A small-molecule ligand and the protein it binds are described below.
Small molecule (SMILES): OC[C@H]1O[C@@](CO)(O[C@H]2O[C@H](CO)[C@@H](O)[C@H](O)[C@H]2O)[C@@H](O)[C@@H]1O

Sequence of chain 1.E:
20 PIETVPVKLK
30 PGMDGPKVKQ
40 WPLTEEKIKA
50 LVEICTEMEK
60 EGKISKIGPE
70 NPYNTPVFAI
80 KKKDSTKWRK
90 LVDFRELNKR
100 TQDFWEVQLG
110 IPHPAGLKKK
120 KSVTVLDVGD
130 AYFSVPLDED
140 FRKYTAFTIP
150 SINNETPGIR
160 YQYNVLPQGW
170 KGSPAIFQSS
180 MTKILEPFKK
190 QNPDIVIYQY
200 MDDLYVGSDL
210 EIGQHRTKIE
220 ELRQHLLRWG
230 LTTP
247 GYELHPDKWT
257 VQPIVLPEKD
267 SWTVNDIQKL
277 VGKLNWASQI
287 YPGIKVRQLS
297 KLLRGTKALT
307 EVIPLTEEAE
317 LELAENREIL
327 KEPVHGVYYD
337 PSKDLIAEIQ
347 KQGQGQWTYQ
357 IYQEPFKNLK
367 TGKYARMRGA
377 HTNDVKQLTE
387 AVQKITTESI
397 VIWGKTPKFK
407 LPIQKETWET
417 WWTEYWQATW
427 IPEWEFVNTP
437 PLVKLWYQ

Binding-site contacts:
Ligand atom O1 contacts residue ARG94 of chain 1.E at 4.3 Å.
Ligand atom O5 contacts residue ARG94 of chain 1.E at 3.5 Å.
Ligand atom O3 contacts residue GLU95 of chain 1.E at 2.6 Å (salt-bridge).
Ligand atom C1 contacts residue TRP40 of chain 1.E at 4.3 Å (hydrophobic).
Ligand atom C2 contacts residue ARG94 of chain 1.E at 4.1 Å.
Ligand atom O2 contacts residue GLU95 of chain 1.E at 3.8 Å.
Ligand atom C6 contacts residue TRP430 of chain 1.E at 3.3 Å (hydrophobic).
Ligand atom C5 contacts residue ARG94 of chain 1.E at 4.3 Å.
Ligand atom C1 contacts residue ARG94 of chain 1.E at 3.8 Å.
Ligand atom O6 contacts residue GLU429 of chain 1.E at 3.3 Å (salt-bridge).
Ligand atom O6 contacts residue PRO428 of chain 1.E at 4.2 Å.
Ligand atom C6 contacts residue ARG94 of chain 1.E at 4.0 Å.
Ligand atom O3 contacts residue GLU429 of chain 1.E at 3.5 Å (salt-bridge).
Ligand atom O2 contacts residue VAL37 of chain 1.E at 4.2 Å.
Ligand atom C4 contacts residue GLU429 of chain 1.E at 3.3 Å.
Ligand atom C6 contacts residue GLU415 of chain 1.E at 4.1 Å.
Ligand atom C1 contacts residue ARG94 of chain 1.E at 4.2 Å.
Ligand atom O1 contacts residue TRP40 of chain 1.E at 4.1 Å.
Ligand atom C3 contacts residue GLU429 of chain 1.E at 4.1 Å.
Ligand atom C5 contacts residue GLU415 of chain 1.E at 3.2 Å.
Ligand atom O6 contacts residue ARG94 of chain 1.E at 3.0 Å (salt-bridge).
Ligand atom C5 contacts residue LYS411 of chain 1.E at 4.1 Å.
Ligand atom C6 contacts residue GLU429 of chain 1.E at 3.6 Å.
Ligand atom C5 contacts residue GLU429 of chain 1.E at 4.1 Å.
Ligand atom C6 contacts residue LYS411 of chain 1.E at 4.0 Å.
Ligand atom O5 contacts residue GLU415 of chain 1.E at 3.8 Å.
Ligand atom O4 contacts residue LYS411 of chain 1.E at 3.6 Å.
Ligand atom O3 contacts residue ARG94 of chain 1.E at 3.8 Å.
Ligand atom O6 contacts residue TRP430 of chain 1.E at 3.1 Å (h-bond).
Ligand atom O4 contacts residue GLU415 of chain 1.E at 3.6 Å.
Ligand atom C2 contacts residue ASP92 of chain 1.E at 4.3 Å.
Ligand atom C4 contacts residue GLU415 of chain 1.E at 4.1 Å.
Ligand atom C3 contacts residue GLU95 of chain 1.E at 3.4 Å.
Ligand atom O2 contacts residue ASP92 of chain 1.E at 4.2 Å.
Ligand atom C4 contacts residue LYS411 of chain 1.E at 4.3 Å.
Ligand atom O3 contacts residue LYS98 of chain 1.E at 3.6 Å.
Ligand atom C2 contacts residue GLU95 of chain 1.E at 4.2 Å.
Ligand atom O4 contacts residue GLU429 of chain 1.E at 2.5 Å (salt-bridge).
Ligand atom O1 contacts residue GLU415 of chain 1.E at 4.3 Å.
Ligand atom O4 contacts residue LYS98 of chain 1.E at 3.6 Å (salt-bridge).